This protein binds this small molecule.
Small molecule (SMILES): CC(=O)N[C@H]1[C@H]([C@H](O)[C@H](O)CO)O[C@@](O[C@H]2[C@@H](O)[C@@H](CO)O[C@@H](O[C@H]3[C@H](O)[C@@H](O)[C@H](O)O[C@@H]3CO)[C@@H]2O)(C(=O)O)C[C@@H]1O

Sequence of chain 59.C:
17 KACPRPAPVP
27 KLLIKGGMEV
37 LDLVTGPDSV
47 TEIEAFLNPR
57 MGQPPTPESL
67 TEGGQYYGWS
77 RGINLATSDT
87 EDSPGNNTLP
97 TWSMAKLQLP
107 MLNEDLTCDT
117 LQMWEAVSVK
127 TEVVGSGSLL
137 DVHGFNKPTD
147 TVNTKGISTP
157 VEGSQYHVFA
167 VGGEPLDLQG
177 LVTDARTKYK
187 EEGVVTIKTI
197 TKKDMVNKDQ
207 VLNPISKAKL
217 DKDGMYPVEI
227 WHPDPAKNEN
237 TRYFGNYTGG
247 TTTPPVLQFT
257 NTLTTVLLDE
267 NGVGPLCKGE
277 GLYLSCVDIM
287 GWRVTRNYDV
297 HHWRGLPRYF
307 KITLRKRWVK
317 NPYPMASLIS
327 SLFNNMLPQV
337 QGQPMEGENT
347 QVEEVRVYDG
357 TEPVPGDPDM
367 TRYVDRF

Sequence of chain 59.B:
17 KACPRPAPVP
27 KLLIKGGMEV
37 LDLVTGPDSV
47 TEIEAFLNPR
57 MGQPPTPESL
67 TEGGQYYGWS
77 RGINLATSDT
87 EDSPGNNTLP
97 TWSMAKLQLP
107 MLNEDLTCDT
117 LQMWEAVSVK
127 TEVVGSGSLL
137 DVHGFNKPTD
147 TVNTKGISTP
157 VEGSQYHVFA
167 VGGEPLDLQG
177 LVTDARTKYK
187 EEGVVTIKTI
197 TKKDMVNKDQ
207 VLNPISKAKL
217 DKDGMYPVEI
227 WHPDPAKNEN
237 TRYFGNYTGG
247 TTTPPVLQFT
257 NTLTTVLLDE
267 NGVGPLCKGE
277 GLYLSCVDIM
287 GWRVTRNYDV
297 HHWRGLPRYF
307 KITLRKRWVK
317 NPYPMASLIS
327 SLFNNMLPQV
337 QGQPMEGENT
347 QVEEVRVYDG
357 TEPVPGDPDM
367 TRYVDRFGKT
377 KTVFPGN

Binding-site contacts:
Ligand atom O4 contacts residue ASN80 of chain 59.B at 4.3 Å.
Ligand atom O3 contacts residue GLY78 of chain 59.B at 3.0 Å.
Ligand atom C1 contacts residue TYR72 of chain 59.B at 3.7 Å (hydrophobic).
Ligand atom O4 contacts residue THR291 of chain 59.B at 3.3 Å.
Ligand atom C9 contacts residue ARG77 of chain 59.B at 3.5 Å.
Ligand atom C6 contacts residue TYR72 of chain 59.B at 3.9 Å (hydrophobic).
Ligand atom C1 contacts residue GLY78 of chain 59.B at 4.1 Å.
Ligand atom O3 contacts residue ASN80 of chain 59.B at 3.9 Å.
Ligand atom C4 contacts residue GLY78 of chain 59.B at 3.3 Å.
Ligand atom O4 contacts residue ILE79 of chain 59.B at 3.8 Å.
Ligand atom O1A contacts residue GLY78 of chain 59.B at 3.9 Å.
Ligand atom C3 contacts residue GLY78 of chain 59.B at 3.8 Å.
Ligand atom O4 contacts residue VAL296 of chain 59.B at 4.2 Å.
Ligand atom C2 contacts residue VAL296 of chain 59.B at 4.3 Å (hydrophobic).
Ligand atom C4 contacts residue TYR72 of chain 59.B at 3.9 Å (hydrophobic).
Ligand atom C10 contacts residue TYR72 of chain 59.B at 3.6 Å (hydrophobic).
Ligand atom C3 contacts residue GLY78 of chain 59.B at 3.8 Å.
Ligand atom C5 contacts residue ARG77 of chain 59.B at 4.2 Å.
Ligand atom O4 contacts residue HIS298 of chain 59.B at 3.1 Å (h-bond).
Ligand atom C11 contacts residue TYR72 of chain 59.B at 3.5 Å (hydrophobic).
Ligand atom O1A contacts residue TYR72 of chain 59.B at 3.0 Å.
Ligand atom O1B contacts residue TYR72 of chain 59.B at 3.8 Å.
Ligand atom O3 contacts residue VAL296 of chain 59.B at 3.9 Å.
Ligand atom C4 contacts residue ARG77 of chain 59.B at 3.8 Å.
Ligand atom O1A contacts residue ARG77 of chain 59.B at 3.2 Å (salt-bridge).
Ligand atom O3 contacts residue ARG77 of chain 59.B at 4.1 Å.
Ligand atom C5 contacts residue TYR72 of chain 59.B at 3.7 Å (hydrophobic).
Ligand atom O6 contacts residue ASN93 of chain 59.B at 3.5 Å (h-bond).
Ligand atom O4 contacts residue GLY78 of chain 59.B at 3.1 Å.
Ligand atom C3 contacts residue VAL296 of chain 59.B at 3.5 Å (hydrophobic).
Ligand atom C3 contacts residue HIS298 of chain 59.B at 3.5 Å.
Ligand atom C5 contacts residue ASN93 of chain 59.B at 4.0 Å.
Ligand atom N5 contacts residue TYR72 of chain 59.B at 2.8 Å (h-bond).
Ligand atom C4 contacts residue HIS298 of chain 59.B at 3.5 Å.
Ligand atom O1B contacts residue ARG77 of chain 59.B at 2.7 Å (salt-bridge).
Ligand atom C1 contacts residue ARG77 of chain 59.B at 3.3 Å.
Ligand atom C2 contacts residue GLY78 of chain 59.B at 3.9 Å.
Ligand atom C3 contacts residue ARG77 of chain 59.B at 4.0 Å.
Ligand atom C6 contacts residue ASN93 of chain 59.B at 3.2 Å.
Ligand atom C11 contacts residue ASP85 of chain 59.C at 3.7 Å.